Binding-site contacts:
Ligand atom C53 contacts residue THR240 of chain 1.A at 3.6 Å.
Ligand atom C45 contacts residue LYS202 of chain 1.A at 3.4 Å.
Ligand atom N33 contacts residue THR240 of chain 1.A at 2.9 Å (h-bond).
Ligand atom C54 contacts residue MET241 of chain 1.A at 3.5 Å (hydrophobic).
Ligand atom C43 contacts residue THR240 of chain 1.A at 3.8 Å.
Ligand atom C52 contacts residue TYR173 of chain 1.A at 3.4 Å (hydrophobic).
Ligand atom C44 contacts residue PLP1 of chain 1.F at 3.2 Å.
Ligand atom N32 contacts residue THR240 of chain 1.A at 2.9 Å (h-bond).
Ligand atom O37 contacts residue GLY312 of chain 1.A at 3.5 Å.
Ligand atom C45 contacts residue PLP1 of chain 1.F at 3.4 Å.
Ligand atom C51 contacts residue MET241 of chain 1.A at 3.7 Å (hydrophobic).
Ligand atom F49 contacts residue PHE29 of chain 1.A at 3.1 Å.
Ligand atom C49 contacts residue GLN224 of chain 1.A at 3.5 Å.
Ligand atom C50 contacts residue MET241 of chain 1.A at 3.7 Å (hydrophobic).
Ligand atom O39 contacts residue ALA314 of chain 1.A at 3.2 Å (h-bond).
Ligand atom F51 contacts residue PHE29 of chain 1.A at 3.2 Å.
Ligand atom O38 contacts residue PLP1 of chain 1.F at 2.9 Å (h-bond).
Ligand atom C45 contacts residue THR240 of chain 1.A at 3.6 Å.
Ligand atom O37 contacts residue CYS315 of chain 1.A at 3.5 Å (h-bond).
Ligand atom O40 contacts residue MET241 of chain 1.A at 3.4 Å (h-bond).
Ligand atom F49 contacts residue TYR141 of chain 1.A at 3.2 Å.
Ligand atom C46 contacts residue PHE29 of chain 1.A at 3.7 Å (hydrophobic).
Ligand atom O39 contacts residue THR313 of chain 1.A at 3.8 Å.
Ligand atom O37 contacts residue ALA314 of chain 1.A at 3.4 Å (h-bond).
Ligand atom N32 contacts residue MET241 of chain 1.A at 3.7 Å.
Ligand atom C39 contacts residue ALA314 of chain 1.A at 3.7 Å (hydrophobic).
Ligand atom C47 contacts residue TYR173 of chain 1.A at 3.7 Å (hydrophobic).
Ligand atom C44 contacts residue PHE75 of chain 1.A at 3.7 Å (hydrophobic).
Ligand atom O37 contacts residue MET241 of chain 1.A at 3.6 Å.
Ligand atom O40 contacts residue CYS315 of chain 1.A at 3.3 Å (h-bond).
Ligand atom C44 contacts residue THR240 of chain 1.A at 3.6 Å.
Ligand atom C43 contacts residue PHE75 of chain 1.A at 3.6 Å (hydrophobic).
Ligand atom O38 contacts residue THR313 of chain 1.A at 3.6 Å.
Ligand atom C39 contacts residue MET241 of chain 1.A at 3.4 Å (hydrophobic).
Ligand atom O37 contacts residue THR313 of chain 1.A at 3.8 Å.
Ligand atom F50 contacts residue ALA314 of chain 1.A at 3.4 Å.
Ligand atom C52 contacts residue CYS315 of chain 1.A at 3.8 Å (hydrophobic).
Ligand atom C44 contacts residue TYR207 of chain 1.A at 3.8 Å (hydrophobic).
Ligand atom C40 contacts residue THR240 of chain 1.A at 3.8 Å.
Ligand atom C44 contacts residue LYS202 of chain 1.A at 3.7 Å.

The small molecule below binds the protein below.
Small molecule (SMILES): O=C(NNS(=O)(=O)c1ccccc1C(F)(F)F)c1cc2cc(Cl)ccc2o1

Sequence of chain 1.B:
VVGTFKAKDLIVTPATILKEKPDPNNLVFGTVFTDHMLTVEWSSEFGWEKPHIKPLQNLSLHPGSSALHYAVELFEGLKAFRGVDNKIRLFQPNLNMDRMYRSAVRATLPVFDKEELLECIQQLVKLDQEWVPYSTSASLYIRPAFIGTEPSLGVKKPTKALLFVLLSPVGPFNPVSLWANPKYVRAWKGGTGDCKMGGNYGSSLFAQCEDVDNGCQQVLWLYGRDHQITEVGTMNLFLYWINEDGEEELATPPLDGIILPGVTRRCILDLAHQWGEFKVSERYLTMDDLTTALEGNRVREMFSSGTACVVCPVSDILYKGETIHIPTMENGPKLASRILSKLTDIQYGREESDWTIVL

Sequence of chain 1.A:
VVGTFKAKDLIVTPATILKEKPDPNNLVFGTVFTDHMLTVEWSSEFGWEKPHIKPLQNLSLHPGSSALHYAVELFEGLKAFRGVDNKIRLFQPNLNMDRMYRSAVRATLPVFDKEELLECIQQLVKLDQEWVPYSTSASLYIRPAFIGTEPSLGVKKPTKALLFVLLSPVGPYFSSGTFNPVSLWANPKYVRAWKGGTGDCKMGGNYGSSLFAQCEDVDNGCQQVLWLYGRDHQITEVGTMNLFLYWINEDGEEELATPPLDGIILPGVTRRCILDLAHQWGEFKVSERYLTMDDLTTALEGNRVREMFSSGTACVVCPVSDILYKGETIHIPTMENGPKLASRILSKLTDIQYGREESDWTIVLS